Binding-site contacts:
Ligand atom C42 contacts residue PHE195 of chain 2.A at 3.6 Å (hydrophobic).
Ligand atom C38 contacts residue PHE88 of chain 2.A at 3.6 Å (hydrophobic).
Ligand atom C61 contacts residue THR289 of chain 2.A at 3.5 Å.
Ligand atom C45 contacts residue PHE195 of chain 2.A at 3.6 Å (hydrophobic).
Ligand atom C27 contacts residue PHE88 of chain 2.A at 3.4 Å (hydrophobic).
Ligand atom O62 contacts residue SER99 of chain 2.A at 3.4 Å (h-bond).
Ligand atom C12 contacts residue PHE88 of chain 2.A at 3.4 Å (hydrophobic).
Ligand atom C46 contacts residue PHE195 of chain 2.A at 3.6 Å (hydrophobic).
Ligand atom C30 contacts residue PHE88 of chain 2.A at 3.6 Å (hydrophobic).
Ligand atom C20 contacts residue SER99 of chain 2.A at 3.6 Å.
Ligand atom C02 contacts residue ILE100 of chain 2.A at 3.4 Å (hydrophobic).
Ligand atom C09 contacts residue PHE88 of chain 2.A at 3.1 Å (hydrophobic).
Ligand atom C25 contacts residue PHE221 of chain 2.A at 2.8 Å (hydrophobic).
Ligand atom C20 contacts residue ILE100 of chain 2.A at 3.6 Å (hydrophobic).
Ligand atom N14 contacts residue PHE88 of chain 2.A at 3.4 Å.
Ligand atom C13 contacts residue PHE88 of chain 2.A at 3.2 Å (hydrophobic).
Ligand atom C58 contacts residue HEM1 of chain 2.B at 3.1 Å.
Ligand atom C58 contacts residue ALA285 of chain 2.A at 3.6 Å (hydrophobic).
Ligand atom C43 contacts residue PHE200 of chain 2.A at 2.5 Å (hydrophobic).
Ligand atom C24 contacts residue PHE221 of chain 2.A at 3.2 Å (hydrophobic).
Ligand atom C16 contacts residue ILE281 of chain 2.A at 3.0 Å (hydrophobic).
Ligand atom N59 contacts residue HEM1 of chain 2.B at 2.2 Å.
Ligand atom C57 contacts residue ALA285 of chain 2.A at 3.5 Å (hydrophobic).
Ligand atom C20 contacts residue ILE281 of chain 2.A at 3.6 Å (hydrophobic).
Ligand atom C26 contacts residue PHE195 of chain 2.A at 3.5 Å (hydrophobic).
Ligand atom C28 contacts residue PHE88 of chain 2.A at 3.2 Å (hydrophobic).
Ligand atom C42 contacts residue PHE200 of chain 2.A at 3.3 Å (hydrophobic).
Ligand atom C29 contacts residue PHE88 of chain 2.A at 3.5 Å (hydrophobic).
Ligand atom C36 contacts residue PHE195 of chain 2.A at 3.6 Å (hydrophobic).
Ligand atom C08 contacts residue PHE88 of chain 2.A at 3.5 Å (hydrophobic).
Ligand atom C22 contacts residue PHE195 of chain 2.A at 3.5 Å (hydrophobic).
Ligand atom C44 contacts residue PHE200 of chain 2.A at 3.3 Å (hydrophobic).
Ligand atom N10 contacts residue PHE88 of chain 2.A at 3.4 Å.
Ligand atom C31 contacts residue PHE88 of chain 2.A at 3.1 Å (hydrophobic).
Ligand atom C30 contacts residue PHE200 of chain 2.A at 3.5 Å (hydrophobic).
Ligand atom C60 contacts residue HEM1 of chain 2.B at 3.1 Å.
Ligand atom C63 contacts residue SER99 of chain 2.A at 3.5 Å.
Ligand atom C11 contacts residue PHE88 of chain 2.A at 3.5 Å (hydrophobic).
Ligand atom C64 contacts residue HEM1 of chain 2.B at 3.5 Å.
Ligand atom C41 contacts residue PHE88 of chain 2.A at 3.4 Å (hydrophobic).

A small-molecule ligand and the protein it binds are described below.
Small molecule (SMILES): CC(C)(C)OC(=O)N[C@@H](Cc1ccncc1)C(=O)NCc1ccc2-c3ccccn3->[Ir+]34(c5ccccc5-c5ccc6ccccc6n->35)(c3ccccc3-c3ccc5ccccc5n->43)<-n2c1

Sequence of chain 2.A:
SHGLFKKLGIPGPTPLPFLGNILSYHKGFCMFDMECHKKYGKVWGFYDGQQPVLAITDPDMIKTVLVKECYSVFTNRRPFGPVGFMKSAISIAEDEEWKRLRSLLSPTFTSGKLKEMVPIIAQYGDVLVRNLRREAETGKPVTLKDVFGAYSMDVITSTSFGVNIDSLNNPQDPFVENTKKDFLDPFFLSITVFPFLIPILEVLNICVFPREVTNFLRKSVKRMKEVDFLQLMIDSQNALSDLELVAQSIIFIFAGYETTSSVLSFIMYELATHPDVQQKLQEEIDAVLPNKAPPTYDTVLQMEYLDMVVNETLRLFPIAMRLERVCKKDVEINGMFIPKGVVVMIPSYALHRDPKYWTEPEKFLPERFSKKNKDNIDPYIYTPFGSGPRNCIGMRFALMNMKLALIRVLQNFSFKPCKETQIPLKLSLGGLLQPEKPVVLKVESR